A protein and the small-molecule ligand that binds it are described below.
Small molecule (SMILES): C[C@H](C[C@H](N)C(=O)[O-])C(=O)O

Binding-site contacts:
Ligand atom CA contacts residue TYR61 of chain 2.B at 3.9 Å (hydrophobic).
Ligand atom OT2 contacts residue ALA91 of chain 2.B at 2.9 Å (h-bond).
Ligand atom CG2 contacts residue VAL138 of chain 2.B at 3.5 Å (hydrophobic).
Ligand atom C contacts residue TYR61 of chain 2.B at 3.4 Å (hydrophobic).
Ligand atom OT1 contacts residue GLY141 of chain 2.B at 3.4 Å.
Ligand atom C contacts residue PRO89 of chain 2.B at 4.2 Å (hydrophobic).
Ligand atom CG2 contacts residue ASN174 of chain 2.B at 3.6 Å.
Ligand atom OT2 contacts residue PRO89 of chain 2.B at 3.5 Å (h-bond).
Ligand atom OT1 contacts residue TYR61 of chain 2.B at 3.2 Å.
Ligand atom OE2 contacts residue GLU191 of chain 2.B at 3.7 Å.
Ligand atom CB contacts residue TYR61 of chain 2.B at 3.6 Å (hydrophobic).
Ligand atom C contacts residue ARG96 of chain 2.B at 3.5 Å.
Ligand atom N contacts residue TYR61 of chain 2.B at 3.8 Å.
Ligand atom CD contacts residue THR143 of chain 2.B at 3.3 Å.
Ligand atom OT2 contacts residue TYR61 of chain 2.B at 3.4 Å.
Ligand atom CA contacts residue GLU191 of chain 2.B at 3.2 Å.
Ligand atom OT1 contacts residue ARG96 of chain 2.B at 2.8 Å (salt-bridge).
Ligand atom OT2 contacts residue LEU90 of chain 2.B at 3.6 Å.
Ligand atom CD contacts residue GLU191 of chain 2.B at 3.9 Å.
Ligand atom OE1 contacts residue GLY141 of chain 2.B at 3.6 Å.
Ligand atom CG2 contacts residue TYR61 of chain 2.B at 3.9 Å (hydrophobic).
Ligand atom CB contacts residue ALA142 of chain 2.B at 4.3 Å (hydrophobic).
Ligand atom N contacts residue GLU191 of chain 2.B at 2.8 Å (salt-bridge).
Ligand atom CA contacts residue ALA142 of chain 2.B at 4.0 Å (hydrophobic).
Ligand atom N contacts residue PRO89 of chain 2.B at 2.9 Å (h-bond).
Ligand atom CA contacts residue PRO89 of chain 2.B at 4.1 Å (hydrophobic).
Ligand atom C contacts residue ALA142 of chain 2.B at 3.6 Å (hydrophobic).
Ligand atom C contacts residue ALA91 of chain 2.B at 4.0 Å (hydrophobic).
Ligand atom C contacts residue GLU191 of chain 2.B at 4.3 Å.
Ligand atom N contacts residue ALA91 of chain 2.B at 4.2 Å.
Ligand atom N contacts residue TYR217 of chain 2.B at 3.8 Å.
Ligand atom OT2 contacts residue ARG96 of chain 2.B at 3.0 Å (salt-bridge).
Ligand atom OT1 contacts residue ALA142 of chain 2.B at 2.8 Å (h-bond).
Ligand atom OT2 contacts residue ALA142 of chain 2.B at 4.2 Å.
Ligand atom CG1 contacts residue GLU191 of chain 2.B at 3.8 Å.
Ligand atom CD contacts residue ALA142 of chain 2.B at 4.3 Å (hydrophobic).
Ligand atom OE2 contacts residue THR143 of chain 2.B at 2.6 Å (h-bond).
Ligand atom OE1 contacts residue ALA142 of chain 2.B at 3.1 Å (h-bond).
Ligand atom CB contacts residue GLU191 of chain 2.B at 4.2 Å.
Ligand atom OE1 contacts residue THR143 of chain 2.B at 3.0 Å (h-bond).

Sequence of chain 2.B:
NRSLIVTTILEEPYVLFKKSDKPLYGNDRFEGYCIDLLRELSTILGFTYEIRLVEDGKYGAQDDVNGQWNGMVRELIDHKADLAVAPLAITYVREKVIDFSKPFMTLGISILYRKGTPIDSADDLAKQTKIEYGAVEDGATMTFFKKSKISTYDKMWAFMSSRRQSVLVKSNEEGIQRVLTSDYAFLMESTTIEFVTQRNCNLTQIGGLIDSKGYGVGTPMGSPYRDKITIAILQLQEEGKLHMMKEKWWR